Sequence of chain 1.C:
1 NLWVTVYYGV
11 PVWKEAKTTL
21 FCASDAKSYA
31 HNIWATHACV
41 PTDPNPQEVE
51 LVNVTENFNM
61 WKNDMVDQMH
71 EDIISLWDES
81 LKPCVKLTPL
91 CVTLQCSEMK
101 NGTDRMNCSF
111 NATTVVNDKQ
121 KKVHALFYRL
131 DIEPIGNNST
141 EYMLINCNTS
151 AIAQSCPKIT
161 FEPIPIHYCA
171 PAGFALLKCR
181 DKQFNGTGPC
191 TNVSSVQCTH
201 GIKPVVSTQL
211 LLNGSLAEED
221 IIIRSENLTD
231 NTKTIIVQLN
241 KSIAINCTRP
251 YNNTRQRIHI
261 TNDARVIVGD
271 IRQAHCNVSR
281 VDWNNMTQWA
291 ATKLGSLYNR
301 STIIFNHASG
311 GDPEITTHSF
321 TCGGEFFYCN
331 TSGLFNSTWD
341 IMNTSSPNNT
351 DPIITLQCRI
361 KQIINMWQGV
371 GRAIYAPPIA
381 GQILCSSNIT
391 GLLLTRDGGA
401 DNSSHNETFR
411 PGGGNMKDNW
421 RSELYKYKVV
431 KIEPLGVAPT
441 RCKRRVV

A small-molecule ligand and the protein it binds are described below.
Small molecule (SMILES): CC(=O)N[C@H]1[C@H](O[C@H]2[C@H](O)[C@@H](NC(C)=O)CO[C@@H]2CO)O[C@H](CO)[C@@H](O[C@@H]2O[C@H](CO)[C@@H](O)[C@H](O)[C@@H]2O)[C@@H]1O

Sequence of chain 1.I:
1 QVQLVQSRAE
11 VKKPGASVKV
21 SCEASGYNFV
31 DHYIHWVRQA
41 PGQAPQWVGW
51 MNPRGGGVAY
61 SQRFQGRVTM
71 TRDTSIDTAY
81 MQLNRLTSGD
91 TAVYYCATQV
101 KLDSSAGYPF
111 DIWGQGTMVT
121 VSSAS

Binding-site contacts:
Ligand atom C6 contacts residue ARG63 of chain 1.I at 4.4 Å.
Ligand atom C8 contacts residue SER404 of chain 1.C at 3.4 Å.
Ligand atom O7 contacts residue THR408 of chain 1.C at 3.9 Å.
Ligand atom C6 contacts residue GLN62 of chain 1.I at 3.2 Å.
Ligand atom C1 contacts residue ILE304 of chain 1.C at 4.4 Å (hydrophobic).
Ligand atom O7 contacts residue GLY399 of chain 1.C at 4.3 Å.
Ligand atom O3 contacts residue ARG63 of chain 1.I at 3.8 Å.
Ligand atom N2 contacts residue GLN62 of chain 1.I at 3.9 Å.
Ligand atom C3 contacts residue ARG63 of chain 1.I at 3.9 Å.
Ligand atom O6 contacts residue ARG63 of chain 1.I at 3.1 Å (salt-bridge).
Ligand atom C2 contacts residue ASN406 of chain 1.C at 3.1 Å.
Ligand atom C5 contacts residue ARG63 of chain 1.I at 4.4 Å.
Ligand atom N2 contacts residue ASN406 of chain 1.C at 3.3 Å (h-bond).
Ligand atom C1 contacts residue ASN406 of chain 1.C at 1.6 Å.
Ligand atom O4 contacts residue ARG63 of chain 1.I at 4.2 Å.
Ligand atom O3 contacts residue ARG67 of chain 1.I at 3.8 Å.
Ligand atom C5 contacts residue ASN406 of chain 1.C at 3.3 Å.
Ligand atom C4 contacts residue ASN406 of chain 1.C at 4.3 Å.
Ligand atom O6 contacts residue ARG63 of chain 1.I at 3.7 Å.
Ligand atom O6 contacts residue GLN62 of chain 1.I at 2.5 Å (h-bond).
Ligand atom C6 contacts residue ASN406 of chain 1.C at 4.4 Å.
Ligand atom C8 contacts residue ASN406 of chain 1.C at 3.8 Å.
Ligand atom O7 contacts residue GLU407 of chain 1.C at 4.4 Å.
Ligand atom C3 contacts residue ASN406 of chain 1.C at 4.0 Å.
Ligand atom C6 contacts residue ARG63 of chain 1.I at 4.2 Å.
Ligand atom O3 contacts residue GLN62 of chain 1.I at 3.8 Å.
Ligand atom C7 contacts residue ASN406 of chain 1.C at 3.2 Å.
Ligand atom C7 contacts residue GLN62 of chain 1.I at 3.6 Å.
Ligand atom O7 contacts residue GLN62 of chain 1.I at 2.7 Å (h-bond).
Ligand atom O5 contacts residue ASN406 of chain 1.C at 2.3 Å (h-bond).
Ligand atom O7 contacts residue ASN406 of chain 1.C at 3.4 Å (h-bond).